Binding-site contacts:
Ligand atom C1 contacts residue ASN246 of chain 1.D at 1.4 Å.
Ligand atom C7 contacts residue ASN246 of chain 1.D at 3.3 Å.
Ligand atom C2 contacts residue ASN246 of chain 1.D at 2.4 Å.
Ligand atom C6 contacts residue TRP152 of chain 1.D at 4.3 Å (hydrophobic).
Ligand atom O7 contacts residue VAL244 of chain 1.D at 4.4 Å.
Ligand atom C5 contacts residue ASN246 of chain 1.D at 3.7 Å.
Ligand atom N2 contacts residue ASN246 of chain 1.D at 2.9 Å (h-bond).
Ligand atom O5 contacts residue TRP152 of chain 1.D at 4.1 Å.
Ligand atom O5 contacts residue ASN246 of chain 1.D at 2.4 Å (h-bond).
Ligand atom O7 contacts residue THR245 of chain 1.D at 4.4 Å.
Ligand atom C1 contacts residue TRP152 of chain 1.D at 4.0 Å (hydrophobic).
Ligand atom C5 contacts residue TRP152 of chain 1.D at 3.9 Å (hydrophobic).
Ligand atom O7 contacts residue ASN246 of chain 1.D at 3.0 Å (h-bond).
Ligand atom C3 contacts residue ASN246 of chain 1.D at 3.8 Å.
Ligand atom C4 contacts residue ASN246 of chain 1.D at 4.2 Å.

This protein binds this small molecule.
Small molecule (SMILES): CC(=O)N[C@@H]1[C@@H](O)[C@H](O)[C@@H](CO)O[C@H]1O

Sequence of chain 1.D:
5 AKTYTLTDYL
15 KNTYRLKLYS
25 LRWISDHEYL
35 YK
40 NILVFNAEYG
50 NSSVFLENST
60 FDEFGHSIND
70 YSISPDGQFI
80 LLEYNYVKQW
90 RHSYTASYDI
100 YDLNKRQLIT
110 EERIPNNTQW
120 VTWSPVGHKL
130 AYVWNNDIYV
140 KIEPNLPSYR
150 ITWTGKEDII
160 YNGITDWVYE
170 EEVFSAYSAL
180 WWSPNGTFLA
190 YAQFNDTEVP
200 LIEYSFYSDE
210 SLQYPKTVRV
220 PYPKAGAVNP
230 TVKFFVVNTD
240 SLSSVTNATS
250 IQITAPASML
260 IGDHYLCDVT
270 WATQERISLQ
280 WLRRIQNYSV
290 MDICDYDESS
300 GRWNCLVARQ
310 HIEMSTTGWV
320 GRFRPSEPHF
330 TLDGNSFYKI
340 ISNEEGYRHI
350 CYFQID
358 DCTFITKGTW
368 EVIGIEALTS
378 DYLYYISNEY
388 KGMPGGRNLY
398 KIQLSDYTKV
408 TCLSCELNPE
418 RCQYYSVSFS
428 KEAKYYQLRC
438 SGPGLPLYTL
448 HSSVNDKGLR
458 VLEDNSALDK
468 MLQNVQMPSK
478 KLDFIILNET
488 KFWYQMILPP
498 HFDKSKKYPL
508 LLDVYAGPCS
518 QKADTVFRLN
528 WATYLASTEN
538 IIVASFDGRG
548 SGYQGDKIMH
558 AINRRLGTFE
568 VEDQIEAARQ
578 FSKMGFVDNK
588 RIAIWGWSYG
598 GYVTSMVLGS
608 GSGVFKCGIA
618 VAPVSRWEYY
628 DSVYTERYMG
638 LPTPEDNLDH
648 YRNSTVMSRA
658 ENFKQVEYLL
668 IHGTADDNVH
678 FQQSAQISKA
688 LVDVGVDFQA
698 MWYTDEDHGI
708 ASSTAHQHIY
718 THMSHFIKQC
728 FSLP